The protein below binds the small molecule below.
Small molecule (SMILES): CC(=O)N[C@H]1[C@H](O[C@H]2[C@H](O)[C@@H](NC(C)=O)CO[C@@H]2CO)O[C@H](CO)[C@@H](O)[C@@H]1O

Sequence of chain 1.A:
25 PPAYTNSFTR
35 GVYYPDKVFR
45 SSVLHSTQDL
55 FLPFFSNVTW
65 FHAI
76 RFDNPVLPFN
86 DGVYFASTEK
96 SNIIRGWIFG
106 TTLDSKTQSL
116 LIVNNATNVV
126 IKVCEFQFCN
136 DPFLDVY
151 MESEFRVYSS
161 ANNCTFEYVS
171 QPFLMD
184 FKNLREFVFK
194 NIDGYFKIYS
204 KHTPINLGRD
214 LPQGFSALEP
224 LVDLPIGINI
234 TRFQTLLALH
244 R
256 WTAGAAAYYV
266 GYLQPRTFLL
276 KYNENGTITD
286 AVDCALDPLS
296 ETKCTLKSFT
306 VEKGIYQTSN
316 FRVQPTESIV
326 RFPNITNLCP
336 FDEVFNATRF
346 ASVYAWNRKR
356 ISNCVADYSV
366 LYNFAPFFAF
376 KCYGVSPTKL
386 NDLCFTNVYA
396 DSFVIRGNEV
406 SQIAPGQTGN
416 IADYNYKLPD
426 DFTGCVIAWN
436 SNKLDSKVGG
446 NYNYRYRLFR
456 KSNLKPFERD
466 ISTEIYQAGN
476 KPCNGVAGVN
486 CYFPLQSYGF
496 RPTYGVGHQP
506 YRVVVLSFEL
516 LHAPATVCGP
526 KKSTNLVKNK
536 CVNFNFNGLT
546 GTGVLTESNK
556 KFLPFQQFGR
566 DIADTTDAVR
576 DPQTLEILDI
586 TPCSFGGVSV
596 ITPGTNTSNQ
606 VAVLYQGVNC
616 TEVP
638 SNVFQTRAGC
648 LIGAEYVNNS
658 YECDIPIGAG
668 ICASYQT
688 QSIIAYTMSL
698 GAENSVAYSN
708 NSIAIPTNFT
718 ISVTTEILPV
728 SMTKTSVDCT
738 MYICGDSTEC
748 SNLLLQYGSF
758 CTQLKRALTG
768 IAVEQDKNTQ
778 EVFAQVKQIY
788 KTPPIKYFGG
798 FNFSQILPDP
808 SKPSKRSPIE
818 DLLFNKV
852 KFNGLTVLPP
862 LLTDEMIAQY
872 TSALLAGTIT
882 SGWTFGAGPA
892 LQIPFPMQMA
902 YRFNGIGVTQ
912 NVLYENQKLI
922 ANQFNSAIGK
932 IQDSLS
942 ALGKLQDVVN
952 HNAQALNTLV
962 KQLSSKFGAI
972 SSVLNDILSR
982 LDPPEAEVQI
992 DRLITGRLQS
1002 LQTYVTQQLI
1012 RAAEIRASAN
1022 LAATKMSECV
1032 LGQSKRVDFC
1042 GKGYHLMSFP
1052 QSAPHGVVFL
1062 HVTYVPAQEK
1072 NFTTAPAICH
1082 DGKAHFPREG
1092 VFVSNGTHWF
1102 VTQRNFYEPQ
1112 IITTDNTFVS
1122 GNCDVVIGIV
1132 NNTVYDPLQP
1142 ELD

Binding-site contacts:
Ligand atom C5 contacts residue ASN329 of chain 1.A at 3.5 Å.
Ligand atom C3 contacts residue GLN578 of chain 1.A at 4.3 Å.
Ligand atom C8 contacts residue GLN578 of chain 1.A at 4.2 Å.
Ligand atom C3 contacts residue ASN329 of chain 1.A at 3.9 Å.
Ligand atom O3 contacts residue GLN578 of chain 1.A at 4.5 Å.
Ligand atom C4 contacts residue ASN329 of chain 1.A at 4.3 Å.
Ligand atom C1 contacts residue ASN329 of chain 1.A at 1.4 Å.
Ligand atom C2 contacts residue ASN329 of chain 1.A at 2.8 Å.
Ligand atom C7 contacts residue ASN329 of chain 1.A at 3.4 Å.
Ligand atom O7 contacts residue ASN329 of chain 1.A at 4.2 Å.
Ligand atom O5 contacts residue ASN329 of chain 1.A at 2.4 Å (h-bond).
Ligand atom C8 contacts residue ASN329 of chain 1.A at 3.7 Å.
Ligand atom N2 contacts residue ASN329 of chain 1.A at 3.0 Å (h-bond).
Ligand atom N2 contacts residue GLN578 of chain 1.A at 4.2 Å.